Binding-site contacts:
Ligand atom O13 contacts residue HIS72 of chain 22.A at 3.2 Å (h-bond).
Ligand atom C3 contacts residue MN1 of chain 7.B at 3.2 Å.
Ligand atom C8 contacts residue GLU19 of chain 22.A at 3.6 Å.
Ligand atom C8 contacts residue SER198 of chain 7.A at 3.8 Å.
Ligand atom N2 contacts residue MN1 of chain 7.C at 3.4 Å.
Ligand atom O13 contacts residue GLU171 of chain 4.A at 3.2 Å (salt-bridge).
Ligand atom O11 contacts residue ARG119 of chain 7.A at 3.0 Å (salt-bridge).
Ligand atom C5 contacts residue HIS71 of chain 22.A at 3.2 Å.
Ligand atom C5 contacts residue HIS168 of chain 4.A at 3.8 Å.
Ligand atom N4 contacts residue HIS168 of chain 4.A at 3.4 Å (h-bond).
Ligand atom C7 contacts residue MN1 of chain 7.C at 3.3 Å.
Ligand atom N1 contacts residue MN1 of chain 7.C at 2.3 Å.
Ligand atom C6 contacts residue GLU19 of chain 22.A at 3.5 Å.
Ligand atom O11 contacts residue ARG97 of chain 7.A at 2.9 Å (salt-bridge).
Ligand atom C5 contacts residue HIS167 of chain 4.A at 3.4 Å.
Ligand atom O10 contacts residue ARG97 of chain 7.A at 2.8 Å (salt-bridge).
Ligand atom O11 contacts residue LYS175 of chain 4.A at 2.7 Å (salt-bridge).
Ligand atom O12 contacts residue ARG119 of chain 7.A at 2.8 Å (salt-bridge).
Ligand atom C8 contacts residue GLU171 of chain 4.A at 3.6 Å.
Ligand atom O12 contacts residue LYS199 of chain 7.A at 2.7 Å (salt-bridge).
Ligand atom N1 contacts residue HIS72 of chain 22.A at 3.1 Å (h-bond).
Ligand atom C5 contacts residue MN1 of chain 7.B at 3.3 Å.
Ligand atom N4 contacts residue MN1 of chain 7.B at 2.2 Å.
Ligand atom N1 contacts residue HIS167 of chain 4.A at 3.3 Å (h-bond).
Ligand atom P9 contacts residue ARG97 of chain 7.A at 3.7 Å.
Ligand atom N1 contacts residue GLU171 of chain 4.A at 3.3 Å (salt-bridge).
Ligand atom O13 contacts residue HIS45 of chain 4.A at 3.1 Å (h-bond).
Ligand atom C6 contacts residue MN1 of chain 7.C at 3.7 Å.
Ligand atom O13 contacts residue GLU19 of chain 22.A at 2.8 Å (salt-bridge).
Ligand atom C5 contacts residue MN1 of chain 7.C at 3.3 Å.
Ligand atom O10 contacts residue SER197 of chain 7.A at 2.6 Å (h-bond).
Ligand atom C5 contacts residue HIS72 of chain 22.A at 3.8 Å.
Ligand atom C7 contacts residue GLU19 of chain 22.A at 3.5 Å.
Ligand atom N4 contacts residue HIS71 of chain 22.A at 3.0 Å (h-bond).
Ligand atom C3 contacts residue GLU75 of chain 22.A at 3.2 Å.
Ligand atom O13 contacts residue MN1 of chain 7.C at 2.3 Å.
Ligand atom C7 contacts residue GLU171 of chain 4.A at 3.1 Å.
Ligand atom N2 contacts residue HIS72 of chain 22.A at 3.7 Å.
Ligand atom N4 contacts residue GLU75 of chain 22.A at 3.0 Å (salt-bridge).
Ligand atom P9 contacts residue SER197 of chain 7.A at 3.7 Å.

Sequence of chain 4.A:
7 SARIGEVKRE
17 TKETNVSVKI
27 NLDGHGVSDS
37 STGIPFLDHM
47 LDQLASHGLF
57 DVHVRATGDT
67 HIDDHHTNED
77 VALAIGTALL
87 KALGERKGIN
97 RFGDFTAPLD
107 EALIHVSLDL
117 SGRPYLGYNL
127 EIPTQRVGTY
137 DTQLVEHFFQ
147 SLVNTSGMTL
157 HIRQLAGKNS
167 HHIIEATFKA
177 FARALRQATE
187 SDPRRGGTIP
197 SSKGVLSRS

The protein below binds the small molecule below.
Small molecule (SMILES): O=P(O)(O)C[C@H](O)Cn1cncn1

Sequence of chain 22.A:
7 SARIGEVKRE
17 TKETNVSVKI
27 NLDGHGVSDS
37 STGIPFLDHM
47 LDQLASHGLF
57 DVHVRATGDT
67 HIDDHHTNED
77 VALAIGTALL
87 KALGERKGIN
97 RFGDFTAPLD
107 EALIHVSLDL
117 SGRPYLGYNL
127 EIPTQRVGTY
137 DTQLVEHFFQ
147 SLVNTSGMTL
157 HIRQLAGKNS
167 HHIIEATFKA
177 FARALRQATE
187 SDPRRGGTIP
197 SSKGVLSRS

Sequence of chain 7.A:
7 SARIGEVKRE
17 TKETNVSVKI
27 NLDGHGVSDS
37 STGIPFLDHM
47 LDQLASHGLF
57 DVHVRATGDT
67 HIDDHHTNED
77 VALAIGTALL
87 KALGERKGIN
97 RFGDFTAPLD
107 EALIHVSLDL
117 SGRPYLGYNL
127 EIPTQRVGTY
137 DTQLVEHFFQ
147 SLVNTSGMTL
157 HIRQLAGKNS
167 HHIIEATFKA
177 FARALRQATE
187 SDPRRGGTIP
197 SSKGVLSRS